Sequence of chain 2.A:
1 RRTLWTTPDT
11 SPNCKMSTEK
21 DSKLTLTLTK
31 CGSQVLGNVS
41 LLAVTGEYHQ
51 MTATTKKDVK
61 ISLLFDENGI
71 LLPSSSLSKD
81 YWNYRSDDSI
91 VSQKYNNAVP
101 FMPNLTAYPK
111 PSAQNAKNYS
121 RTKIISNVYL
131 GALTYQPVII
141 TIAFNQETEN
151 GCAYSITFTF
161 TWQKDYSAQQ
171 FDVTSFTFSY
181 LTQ

The protein below binds the small molecule below.
Small molecule (SMILES): N[C@@H](CCC(=O)O)C(=O)O

Sequence of chain 1.A:
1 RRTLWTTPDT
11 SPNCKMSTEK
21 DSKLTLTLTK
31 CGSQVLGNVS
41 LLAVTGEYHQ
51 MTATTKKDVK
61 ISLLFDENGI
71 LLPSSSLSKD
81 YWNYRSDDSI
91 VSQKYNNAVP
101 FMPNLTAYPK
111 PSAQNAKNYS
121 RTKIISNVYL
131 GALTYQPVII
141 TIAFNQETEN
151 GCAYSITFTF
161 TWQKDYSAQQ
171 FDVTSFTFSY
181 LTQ

Binding-site contacts:
Ligand atom C contacts residue VAL99 of chain 1.A at 4.0 Å (hydrophobic).
Ligand atom N contacts residue ARG85 of chain 2.A at 4.4 Å.
Ligand atom CD contacts residue GLN183 of chain 1.A at 3.2 Å.
Ligand atom OXT contacts residue VAL99 of chain 1.A at 3.9 Å.
Ligand atom N contacts residue GLN183 of chain 1.A at 1.9 Å.
Ligand atom OE2 contacts residue THR182 of chain 1.A at 3.1 Å (h-bond).
Ligand atom CG contacts residue ARG85 of chain 2.A at 4.2 Å.
Ligand atom CG contacts residue GLN183 of chain 1.A at 3.7 Å.
Ligand atom OXT contacts residue GLN183 of chain 1.A at 3.7 Å.
Ligand atom OE2 contacts residue GLN183 of chain 1.A at 3.1 Å (h-bond).
Ligand atom OE1 contacts residue LYS30 of chain 1.A at 3.6 Å (salt-bridge).
Ligand atom OE1 contacts residue GLN183 of chain 1.A at 3.7 Å.
Ligand atom CA contacts residue GLN183 of chain 1.A at 2.9 Å.
Ligand atom CD contacts residue LYS30 of chain 1.A at 3.6 Å.
Ligand atom C contacts residue GLN183 of chain 1.A at 3.7 Å.
Ligand atom CB contacts residue GLN183 of chain 1.A at 3.9 Å.
Ligand atom OE2 contacts residue ARG85 of chain 2.A at 4.4 Å.
Ligand atom OE2 contacts residue GLY32 of chain 1.A at 4.1 Å.
Ligand atom OE2 contacts residue LYS30 of chain 1.A at 2.9 Å (salt-bridge).
Ligand atom O contacts residue VAL99 of chain 1.A at 3.8 Å.
Ligand atom OE1 contacts residue PRO100 of chain 1.A at 3.7 Å.
Ligand atom CD contacts residue THR182 of chain 1.A at 4.2 Å.